Sequence of chain 1.B:
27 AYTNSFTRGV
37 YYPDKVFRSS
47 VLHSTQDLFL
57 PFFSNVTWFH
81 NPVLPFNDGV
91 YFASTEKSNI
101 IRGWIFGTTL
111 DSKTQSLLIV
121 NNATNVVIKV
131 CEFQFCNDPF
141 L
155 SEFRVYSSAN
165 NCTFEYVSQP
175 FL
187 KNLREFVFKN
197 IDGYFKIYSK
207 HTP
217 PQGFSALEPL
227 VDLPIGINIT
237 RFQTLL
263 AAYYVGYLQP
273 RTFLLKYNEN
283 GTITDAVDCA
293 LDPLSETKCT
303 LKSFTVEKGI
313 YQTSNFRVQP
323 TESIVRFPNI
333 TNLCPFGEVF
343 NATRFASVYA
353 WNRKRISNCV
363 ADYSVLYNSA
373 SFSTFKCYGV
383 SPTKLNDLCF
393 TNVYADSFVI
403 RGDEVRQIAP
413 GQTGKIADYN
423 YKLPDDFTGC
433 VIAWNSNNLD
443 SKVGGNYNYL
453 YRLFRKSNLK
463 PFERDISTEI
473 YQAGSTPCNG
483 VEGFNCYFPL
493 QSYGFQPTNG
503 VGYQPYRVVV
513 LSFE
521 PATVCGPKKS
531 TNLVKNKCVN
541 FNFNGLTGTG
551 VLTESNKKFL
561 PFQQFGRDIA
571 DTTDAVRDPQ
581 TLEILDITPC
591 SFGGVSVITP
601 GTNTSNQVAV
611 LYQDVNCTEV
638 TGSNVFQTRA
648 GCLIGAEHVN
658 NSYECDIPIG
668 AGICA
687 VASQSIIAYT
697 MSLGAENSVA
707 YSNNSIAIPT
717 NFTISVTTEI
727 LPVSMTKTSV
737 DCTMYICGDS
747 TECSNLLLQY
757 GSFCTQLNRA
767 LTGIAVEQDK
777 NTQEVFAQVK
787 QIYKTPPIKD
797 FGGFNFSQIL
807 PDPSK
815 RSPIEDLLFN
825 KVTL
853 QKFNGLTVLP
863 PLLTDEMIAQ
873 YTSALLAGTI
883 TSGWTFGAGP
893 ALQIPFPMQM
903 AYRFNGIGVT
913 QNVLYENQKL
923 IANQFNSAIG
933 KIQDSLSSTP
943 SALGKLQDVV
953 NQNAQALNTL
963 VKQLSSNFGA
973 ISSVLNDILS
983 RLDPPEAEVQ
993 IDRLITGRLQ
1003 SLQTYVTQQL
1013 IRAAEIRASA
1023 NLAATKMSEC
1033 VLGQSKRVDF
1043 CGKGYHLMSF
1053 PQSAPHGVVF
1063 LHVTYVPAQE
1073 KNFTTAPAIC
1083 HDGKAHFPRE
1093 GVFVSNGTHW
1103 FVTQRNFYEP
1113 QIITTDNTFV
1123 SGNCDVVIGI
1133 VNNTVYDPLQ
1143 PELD

This protein binds this small molecule.
Small molecule (SMILES): CC(=O)N[C@@H]1[C@@H](O)[C@H](O)[C@@H](CO)O[C@H]1O

Sequence of chain 1.C:
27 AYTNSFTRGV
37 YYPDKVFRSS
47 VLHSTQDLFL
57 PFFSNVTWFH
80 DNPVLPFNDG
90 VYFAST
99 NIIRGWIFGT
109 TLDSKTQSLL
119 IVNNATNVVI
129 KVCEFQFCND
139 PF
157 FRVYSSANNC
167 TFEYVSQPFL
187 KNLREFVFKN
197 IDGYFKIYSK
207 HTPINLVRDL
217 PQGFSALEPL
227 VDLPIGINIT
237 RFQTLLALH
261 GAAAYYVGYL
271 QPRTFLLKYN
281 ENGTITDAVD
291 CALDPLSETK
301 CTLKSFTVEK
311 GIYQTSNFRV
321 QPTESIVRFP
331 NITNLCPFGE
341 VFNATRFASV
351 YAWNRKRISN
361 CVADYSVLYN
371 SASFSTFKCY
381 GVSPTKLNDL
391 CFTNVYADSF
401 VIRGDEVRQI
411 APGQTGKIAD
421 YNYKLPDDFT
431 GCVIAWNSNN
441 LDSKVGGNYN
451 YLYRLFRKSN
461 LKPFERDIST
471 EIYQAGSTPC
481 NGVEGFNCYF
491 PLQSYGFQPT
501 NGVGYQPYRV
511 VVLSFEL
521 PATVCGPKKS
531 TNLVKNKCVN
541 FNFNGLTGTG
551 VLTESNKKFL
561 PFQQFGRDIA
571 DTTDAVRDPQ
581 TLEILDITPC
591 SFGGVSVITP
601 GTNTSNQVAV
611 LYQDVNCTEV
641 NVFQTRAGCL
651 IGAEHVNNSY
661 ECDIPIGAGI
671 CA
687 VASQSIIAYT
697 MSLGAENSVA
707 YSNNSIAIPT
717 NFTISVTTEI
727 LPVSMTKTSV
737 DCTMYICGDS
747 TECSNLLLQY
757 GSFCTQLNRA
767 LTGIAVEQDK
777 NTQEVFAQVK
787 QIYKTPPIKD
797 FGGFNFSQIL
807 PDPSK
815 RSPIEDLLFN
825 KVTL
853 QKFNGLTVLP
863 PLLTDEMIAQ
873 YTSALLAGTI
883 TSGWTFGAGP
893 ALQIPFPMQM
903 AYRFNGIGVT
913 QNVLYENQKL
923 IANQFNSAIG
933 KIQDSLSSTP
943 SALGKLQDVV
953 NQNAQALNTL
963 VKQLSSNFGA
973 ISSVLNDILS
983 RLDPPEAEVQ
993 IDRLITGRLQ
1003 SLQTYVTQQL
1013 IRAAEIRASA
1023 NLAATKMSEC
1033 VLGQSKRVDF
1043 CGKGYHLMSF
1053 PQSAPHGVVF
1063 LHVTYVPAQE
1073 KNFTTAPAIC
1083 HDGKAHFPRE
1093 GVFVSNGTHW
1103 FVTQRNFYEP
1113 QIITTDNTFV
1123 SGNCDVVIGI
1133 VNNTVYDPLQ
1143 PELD

Binding-site contacts:
Ligand atom C3 contacts residue ASN709 of chain 1.B at 3.8 Å.
Ligand atom C4 contacts residue ASN709 of chain 1.B at 4.2 Å.
Ligand atom C1 contacts residue ASP796 of chain 1.C at 3.8 Å.
Ligand atom C6 contacts residue ASP796 of chain 1.C at 3.9 Å.
Ligand atom C8 contacts residue ASN709 of chain 1.B at 3.9 Å.
Ligand atom N2 contacts residue ASN709 of chain 1.B at 2.9 Å (h-bond).
Ligand atom C1 contacts residue ASN709 of chain 1.B at 1.4 Å.
Ligand atom C2 contacts residue ASN709 of chain 1.B at 2.5 Å.
Ligand atom O5 contacts residue ASP796 of chain 1.C at 3.0 Å (salt-bridge).
Ligand atom O5 contacts residue ASN709 of chain 1.B at 2.3 Å (h-bond).
Ligand atom C5 contacts residue ASP796 of chain 1.C at 4.1 Å.
Ligand atom O7 contacts residue ASN709 of chain 1.B at 4.0 Å.
Ligand atom C5 contacts residue ASN709 of chain 1.B at 3.7 Å.
Ligand atom C7 contacts residue ASN709 of chain 1.B at 3.5 Å.